Sequence of chain 1.B:
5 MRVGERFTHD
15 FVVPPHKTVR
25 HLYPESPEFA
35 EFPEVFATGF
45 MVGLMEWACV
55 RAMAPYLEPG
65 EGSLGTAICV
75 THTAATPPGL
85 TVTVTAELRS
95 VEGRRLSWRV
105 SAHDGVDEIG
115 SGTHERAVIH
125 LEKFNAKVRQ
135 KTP

The small molecule below binds the protein below.
Small molecule (SMILES): O=C(O)CF

Sequence of chain 1.A:
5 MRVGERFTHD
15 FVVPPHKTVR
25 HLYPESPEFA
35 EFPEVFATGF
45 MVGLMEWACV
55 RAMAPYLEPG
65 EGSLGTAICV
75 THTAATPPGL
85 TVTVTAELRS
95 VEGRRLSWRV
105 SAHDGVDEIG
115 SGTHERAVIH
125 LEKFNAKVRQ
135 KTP

Binding-site contacts:
Ligand atom OXT contacts residue VAL23 of chain 1.A at 4.5 Å.
Ligand atom OXT contacts residue PHE36 of chain 1.A at 4.0 Å.
Ligand atom OXT contacts residue FAH1 of chain 1.F at 3.3 Å (h-bond).
Ligand atom O contacts residue THR42 of chain 1.A at 2.7 Å (h-bond).
Ligand atom O contacts residue HIS76 of chain 1.A at 4.4 Å.
Ligand atom OXT contacts residue LEU68 of chain 1.B at 3.1 Å.
Ligand atom OXT contacts residue VAL39 of chain 1.A at 4.3 Å.
Ligand atom C contacts residue THR42 of chain 1.A at 3.4 Å.
Ligand atom C contacts residue GLU50 of chain 1.B at 4.1 Å.
Ligand atom CH3 contacts residue PHE40 of chain 1.A at 4.0 Å (hydrophobic).
Ligand atom O contacts residue GLU50 of chain 1.B at 3.2 Å (salt-bridge).
Ligand atom F contacts residue FAH1 of chain 1.E at 2.5 Å.
Ligand atom C contacts residue FAH1 of chain 1.F at 3.4 Å.
Ligand atom O contacts residue FAH1 of chain 1.F at 3.2 Å (h-bond).
Ligand atom CH3 contacts residue ALA41 of chain 1.A at 3.6 Å (hydrophobic).
Ligand atom O contacts residue LEU68 of chain 1.B at 4.0 Å.
Ligand atom OXT contacts residue GLY69 of chain 1.B at 4.0 Å.
Ligand atom F contacts residue THR42 of chain 1.A at 2.8 Å.
Ligand atom F contacts residue ALA41 of chain 1.A at 3.4 Å.
Ligand atom CH3 contacts residue FAH1 of chain 1.F at 4.4 Å.
Ligand atom CH3 contacts residue FAH1 of chain 1.E at 3.7 Å.
Ligand atom C contacts residue LEU68 of chain 1.B at 4.3 Å (hydrophobic).
Ligand atom CH3 contacts residue VAL23 of chain 1.A at 3.5 Å (hydrophobic).
Ligand atom O contacts residue GLY69 of chain 1.B at 2.8 Å (h-bond).
Ligand atom C contacts residue GLY69 of chain 1.B at 3.7 Å.
Ligand atom F contacts residue VAL23 of chain 1.A at 3.8 Å.
Ligand atom CH3 contacts residue THR42 of chain 1.A at 3.2 Å.
Ligand atom F contacts residue GLU50 of chain 1.B at 3.5 Å.